Binding-site contacts:
Ligand atom C5 contacts residue PHE136 of chain 1.B at 3.8 Å (hydrophobic).
Ligand atom O24 contacts residue ASP80 of chain 1.B at 2.9 Å (salt-bridge).
Ligand atom O29 contacts residue GLN102 of chain 1.B at 2.3 Å (h-bond).
Ligand atom C14 contacts residue HIS74 of chain 1.B at 3.8 Å.
Ligand atom C16 contacts residue DQH1 of chain 1.V at 2.9 Å.
Ligand atom C6 contacts residue GLN102 of chain 1.B at 3.5 Å.
Ligand atom C15 contacts residue PHE42 of chain 1.B at 3.9 Å (hydrophobic).
Ligand atom O27 contacts residue HIS74 of chain 1.B at 3.0 Å (h-bond).
Ligand atom O27 contacts residue TYR49 of chain 1.B at 3.0 Å (h-bond).
Ligand atom C16 contacts residue PHE42 of chain 1.B at 3.6 Å (hydrophobic).
Ligand atom O23 contacts residue TRP76 of chain 1.B at 3.5 Å.
Ligand atom C11 contacts residue HIS74 of chain 1.B at 3.8 Å.
Ligand atom O12 contacts residue DQH1 of chain 1.V at 3.4 Å (h-bond).
Ligand atom C19 contacts residue DQH1 of chain 1.V at 3.8 Å.
Ligand atom C18 contacts residue ASP80 of chain 1.B at 3.6 Å.
Ligand atom C10 contacts residue SER38 of chain 1.B at 3.2 Å.
Ligand atom C15 contacts residue SER38 of chain 1.B at 3.5 Å.
Ligand atom C9 contacts residue TYR49 of chain 1.B at 3.5 Å (hydrophobic).
Ligand atom C10 contacts residue TYR49 of chain 1.B at 3.7 Å (hydrophobic).
Ligand atom C17 contacts residue DQH1 of chain 1.V at 3.1 Å.
Ligand atom O30 contacts residue GLN70 of chain 1.B at 3.9 Å.
Ligand atom C14 contacts residue DQH1 of chain 1.V at 3.8 Å.
Ligand atom O29 contacts residue PHE136 of chain 1.B at 3.5 Å.
Ligand atom O24 contacts residue TRP76 of chain 1.B at 3.7 Å.
Ligand atom O23 contacts residue PHE138 of chain 1.B at 3.5 Å.
Ligand atom O13 contacts residue PHE51 of chain 1.B at 3.3 Å.
Ligand atom O13 contacts residue THR72 of chain 1.B at 3.5 Å.
Ligand atom O23 contacts residue ASP80 of chain 1.B at 2.5 Å (salt-bridge).
Ligand atom O13 contacts residue TYR49 of chain 1.B at 2.7 Å (h-bond).
Ligand atom C9 contacts residue THR72 of chain 1.B at 3.7 Å.
Ligand atom C10 contacts residue HIS74 of chain 1.B at 3.9 Å.
Ligand atom O30 contacts residue THR72 of chain 1.B at 3.3 Å (h-bond).
Ligand atom C18 contacts residue DQH1 of chain 1.V at 3.9 Å.
Ligand atom C15 contacts residue DQH1 of chain 1.V at 3.1 Å.
Ligand atom C1 contacts residue TRP29 of chain 1.B at 3.7 Å (hydrophobic).
Ligand atom O27 contacts residue SER38 of chain 1.B at 2.6 Å (h-bond).
Ligand atom O30 contacts residue PHE51 of chain 1.B at 3.7 Å.
Ligand atom O24 contacts residue DQH1 of chain 1.V at 3.1 Å (h-bond).
Ligand atom C1 contacts residue GLN102 of chain 1.B at 3.7 Å.
Ligand atom C17 contacts residue ASP80 of chain 1.B at 3.7 Å.

Sequence of chain 1.B:
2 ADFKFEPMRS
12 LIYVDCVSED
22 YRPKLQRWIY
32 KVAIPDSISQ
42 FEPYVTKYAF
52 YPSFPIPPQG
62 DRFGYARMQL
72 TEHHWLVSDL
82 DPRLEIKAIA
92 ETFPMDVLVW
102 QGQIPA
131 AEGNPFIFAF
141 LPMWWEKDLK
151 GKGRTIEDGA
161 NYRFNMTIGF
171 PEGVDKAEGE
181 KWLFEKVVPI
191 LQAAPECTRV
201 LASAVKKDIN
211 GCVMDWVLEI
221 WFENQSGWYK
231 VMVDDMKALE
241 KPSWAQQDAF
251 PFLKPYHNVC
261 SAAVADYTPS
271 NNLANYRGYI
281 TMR

This small molecule binds to this protein.
Small molecule (SMILES): O=C1c2c(O)cc(O)cc2O[C@H](c2ccc(O)c(O)c2)[C@H]1O